Binding-site contacts:
Ligand atom N5 contacts residue ASN219 of chain 1.A at 4.1 Å.
Ligand atom C14 contacts residue TYR197 of chain 1.A at 4.1 Å (hydrophobic).
Ligand atom C1 contacts residue ASN198 of chain 1.A at 4.0 Å.
Ligand atom C20 contacts residue VAL188 of chain 1.A at 3.7 Å (hydrophobic).
Ligand atom C10 contacts residue TYR128 of chain 1.A at 3.6 Å (hydrophobic).
Ligand atom C21 contacts residue ILE104 of chain 1.A at 3.5 Å (hydrophobic).
Ligand atom N4 contacts residue ASN219 of chain 1.A at 4.0 Å.
Ligand atom C11 contacts residue TYR128 of chain 1.A at 3.4 Å (hydrophobic).
Ligand atom C7 contacts residue PHE124 of chain 1.A at 3.8 Å (hydrophobic).
Ligand atom C20 contacts residue VAL191 of chain 1.A at 3.5 Å (hydrophobic).
Ligand atom C10 contacts residue ILE104 of chain 1.A at 3.9 Å (hydrophobic).
Ligand atom C19 contacts residue TYR152 of chain 1.A at 3.9 Å (hydrophobic).
Ligand atom C8 contacts residue PHE124 of chain 1.A at 3.6 Å (hydrophobic).
Ligand atom C8 contacts residue TYR197 of chain 1.A at 3.4 Å (hydrophobic).
Ligand atom C13 contacts residue SER126 of chain 1.A at 3.7 Å.
Ligand atom N12 contacts residue TYR128 of chain 1.A at 2.5 Å (h-bond).
Ligand atom C11 contacts residue ILE104 of chain 1.A at 3.5 Å (hydrophobic).
Ligand atom C13 contacts residue TYR197 of chain 1.A at 4.0 Å (hydrophobic).
Ligand atom N5 contacts residue DMS1 of chain 1.F at 3.9 Å.
Ligand atom C19 contacts residue VAL191 of chain 1.A at 4.0 Å (hydrophobic).
Ligand atom N4 contacts residue DMS1 of chain 1.F at 3.6 Å (h-bond).
Ligand atom C19 contacts residue VAL188 of chain 1.A at 3.5 Å (hydrophobic).
Ligand atom N9 contacts residue TYR128 of chain 1.A at 4.1 Å.
Ligand atom C16 contacts residue ILE104 of chain 1.A at 3.7 Å (hydrophobic).
Ligand atom C16 contacts residue TYR128 of chain 1.A at 2.9 Å (hydrophobic).
Ligand atom C18 contacts residue TYR152 of chain 1.A at 3.8 Å (hydrophobic).
Ligand atom C11 contacts residue MET221 of chain 1.A at 4.0 Å (hydrophobic).
Ligand atom C1 contacts residue DMS1 of chain 1.F at 4.1 Å.
Ligand atom C14 contacts residue SER126 of chain 1.A at 3.6 Å.
Ligand atom C7 contacts residue LEU106 of chain 1.A at 4.1 Å (hydrophobic).
Ligand atom C10 contacts residue LEU106 of chain 1.A at 4.0 Å (hydrophobic).
Ligand atom C17 contacts residue TYR128 of chain 1.A at 3.8 Å (hydrophobic).
Ligand atom C10 contacts residue MET221 of chain 1.A at 4.0 Å (hydrophobic).
Ligand atom C21 contacts residue MET224 of chain 1.A at 4.0 Å (hydrophobic).
Ligand atom C13 contacts residue TYR128 of chain 1.A at 3.0 Å (hydrophobic).
Ligand atom C7 contacts residue TYR197 of chain 1.A at 3.5 Å (hydrophobic).
Ligand atom C14 contacts residue TYR128 of chain 1.A at 3.3 Å (hydrophobic).
Ligand atom C17 contacts residue ILE104 of chain 1.A at 3.8 Å (hydrophobic).
Ligand atom C18 contacts residue VAL188 of chain 1.A at 3.9 Å (hydrophobic).
Ligand atom C15 contacts residue TYR128 of chain 1.A at 3.0 Å (hydrophobic).

This small molecule binds to this protein.
Small molecule (SMILES): COc1ccc(N2CCN(c3cccc(C)c3)CC2)nn1

Sequence of chain 1.A:
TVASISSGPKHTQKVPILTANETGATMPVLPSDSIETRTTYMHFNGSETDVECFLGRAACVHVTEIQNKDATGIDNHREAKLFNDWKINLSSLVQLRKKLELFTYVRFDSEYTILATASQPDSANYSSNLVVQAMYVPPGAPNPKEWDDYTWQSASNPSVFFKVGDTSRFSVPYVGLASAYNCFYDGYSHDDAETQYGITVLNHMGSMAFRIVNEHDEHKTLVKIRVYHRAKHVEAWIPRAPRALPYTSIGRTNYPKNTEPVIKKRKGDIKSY